Binding-site contacts:
Ligand atom O7 contacts residue ASN214 of chain 1.B at 2.7 Å (h-bond).
Ligand atom C5 contacts residue LEU55 of chain 1.B at 3.8 Å (hydrophobic).
Ligand atom C7 contacts residue LYS204 of chain 1.B at 4.0 Å.
Ligand atom O6 contacts residue ASN214 of chain 1.B at 4.4 Å.
Ligand atom C7 contacts residue ASN202 of chain 1.B at 3.6 Å.
Ligand atom O3 contacts residue LYS204 of chain 1.B at 3.5 Å (salt-bridge).
Ligand atom O5 contacts residue LEU55 of chain 1.B at 3.7 Å.
Ligand atom C6 contacts residue LEU55 of chain 1.B at 2.6 Å (hydrophobic).
Ligand atom O5 contacts residue ASN214 of chain 1.B at 2.3 Å (h-bond).
Ligand atom C2 contacts residue ASN214 of chain 1.B at 2.3 Å.
Ligand atom C8 contacts residue ASN214 of chain 1.B at 4.4 Å.
Ligand atom O7 contacts residue ASP203 of chain 1.B at 3.6 Å.
Ligand atom C7 contacts residue ASP203 of chain 1.B at 4.3 Å.
Ligand atom N2 contacts residue ASN214 of chain 1.B at 2.9 Å (h-bond).
Ligand atom O6 contacts residue LEU55 of chain 1.B at 1.4 Å.
Ligand atom C8 contacts residue ASN202 of chain 1.B at 4.3 Å.
Ligand atom O7 contacts residue ASN202 of chain 1.B at 2.8 Å (h-bond).
Ligand atom C8 contacts residue ASP203 of chain 1.B at 3.5 Å.
Ligand atom C2 contacts residue LYS204 of chain 1.B at 4.5 Å.
Ligand atom O7 contacts residue LYS204 of chain 1.B at 4.3 Å.
Ligand atom C4 contacts residue ASN214 of chain 1.B at 4.0 Å.
Ligand atom C7 contacts residue ASN214 of chain 1.B at 3.0 Å.
Ligand atom C8 contacts residue LYS204 of chain 1.B at 4.1 Å.
Ligand atom N2 contacts residue LYS204 of chain 1.B at 4.1 Å.
Ligand atom C5 contacts residue ASN214 of chain 1.B at 3.6 Å.
Ligand atom C1 contacts residue ASN214 of chain 1.B at 1.4 Å.
Ligand atom C3 contacts residue ASN214 of chain 1.B at 3.7 Å.

The protein below binds the small molecule below.
Small molecule (SMILES): CC(=O)N[C@@H]1[C@@H](O)[C@H](O)[C@@H](CO)O[C@H]1O

Sequence of chain 1.B:
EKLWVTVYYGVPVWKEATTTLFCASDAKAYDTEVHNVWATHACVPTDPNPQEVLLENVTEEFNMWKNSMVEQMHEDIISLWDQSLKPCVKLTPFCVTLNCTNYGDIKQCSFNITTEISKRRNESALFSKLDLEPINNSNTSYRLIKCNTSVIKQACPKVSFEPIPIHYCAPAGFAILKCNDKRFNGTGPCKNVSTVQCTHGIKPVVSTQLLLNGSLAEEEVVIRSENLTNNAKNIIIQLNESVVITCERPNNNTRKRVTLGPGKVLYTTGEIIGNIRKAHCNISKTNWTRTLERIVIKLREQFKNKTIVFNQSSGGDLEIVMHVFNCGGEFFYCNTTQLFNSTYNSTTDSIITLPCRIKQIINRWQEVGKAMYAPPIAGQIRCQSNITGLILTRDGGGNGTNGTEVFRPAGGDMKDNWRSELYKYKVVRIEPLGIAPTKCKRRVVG